Sequence of chain 1.B:
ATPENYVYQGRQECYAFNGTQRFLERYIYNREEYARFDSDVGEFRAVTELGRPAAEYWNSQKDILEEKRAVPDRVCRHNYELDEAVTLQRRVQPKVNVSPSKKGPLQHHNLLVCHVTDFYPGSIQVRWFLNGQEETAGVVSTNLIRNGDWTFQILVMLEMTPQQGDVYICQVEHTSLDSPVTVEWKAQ

Sequence of chain 1.A:
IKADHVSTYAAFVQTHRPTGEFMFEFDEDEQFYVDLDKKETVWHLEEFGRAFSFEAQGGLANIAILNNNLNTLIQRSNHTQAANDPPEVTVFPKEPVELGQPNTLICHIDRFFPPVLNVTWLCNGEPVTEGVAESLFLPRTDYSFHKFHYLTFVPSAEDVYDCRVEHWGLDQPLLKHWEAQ

Binding-site contacts:
Ligand atom C8 contacts residue VAL121 of chain 1.A at 3.9 Å (hydrophobic).
Ligand atom O5 contacts residue ASN123 of chain 1.A at 2.3 Å (h-bond).
Ligand atom C8 contacts residue HIS172 of chain 1.A at 3.8 Å.
Ligand atom O7 contacts residue TRP173 of chain 1.A at 3.8 Å.
Ligand atom C7 contacts residue HIS172 of chain 1.A at 4.4 Å.
Ligand atom C3 contacts residue ASN123 of chain 1.A at 3.8 Å.
Ligand atom C8 contacts residue TRP173 of chain 1.A at 3.5 Å (hydrophobic).
Ligand atom O6 contacts residue TRP173 of chain 1.A at 4.2 Å.
Ligand atom C7 contacts residue GLU171 of chain 1.A at 4.0 Å.
Ligand atom O6 contacts residue ASN123 of chain 1.A at 4.4 Å.
Ligand atom C7 contacts residue ASN123 of chain 1.A at 3.7 Å.
Ligand atom C1 contacts residue ASN123 of chain 1.A at 1.4 Å.
Ligand atom C7 contacts residue TRP173 of chain 1.A at 3.7 Å (hydrophobic).
Ligand atom O6 contacts residue PRO6 of chain 1.B at 4.0 Å.
Ligand atom C1 contacts residue GLU171 of chain 1.A at 4.1 Å.
Ligand atom C8 contacts residue LEU122 of chain 1.A at 4.1 Å (hydrophobic).
Ligand atom C5 contacts residue ASN123 of chain 1.A at 3.6 Å.
Ligand atom O7 contacts residue HIS172 of chain 1.A at 4.0 Å.
Ligand atom C2 contacts residue GLU171 of chain 1.A at 4.5 Å.
Ligand atom C4 contacts residue ASN123 of chain 1.A at 4.2 Å.
Ligand atom C8 contacts residue GLU171 of chain 1.A at 3.6 Å.
Ligand atom O7 contacts residue GLU171 of chain 1.A at 3.5 Å.
Ligand atom O5 contacts residue GLU171 of chain 1.A at 3.9 Å.
Ligand atom O7 contacts residue ASN123 of chain 1.A at 4.1 Å.
Ligand atom N2 contacts residue TRP173 of chain 1.A at 4.2 Å.
Ligand atom N2 contacts residue ASN123 of chain 1.A at 2.9 Å (h-bond).
Ligand atom O3 contacts residue TRP173 of chain 1.A at 3.8 Å.
Ligand atom C2 contacts residue ASN123 of chain 1.A at 2.5 Å.

A small-molecule ligand and the protein it binds are described below.
Small molecule (SMILES): CC(=O)N[C@H]1[C@H](O[C@H]2[C@H](O)[C@@H](NC(C)=O)CO[C@@H]2CO)O[C@H](CO)[C@@H](O)[C@@H]1O